Sequence of chain 1.A:
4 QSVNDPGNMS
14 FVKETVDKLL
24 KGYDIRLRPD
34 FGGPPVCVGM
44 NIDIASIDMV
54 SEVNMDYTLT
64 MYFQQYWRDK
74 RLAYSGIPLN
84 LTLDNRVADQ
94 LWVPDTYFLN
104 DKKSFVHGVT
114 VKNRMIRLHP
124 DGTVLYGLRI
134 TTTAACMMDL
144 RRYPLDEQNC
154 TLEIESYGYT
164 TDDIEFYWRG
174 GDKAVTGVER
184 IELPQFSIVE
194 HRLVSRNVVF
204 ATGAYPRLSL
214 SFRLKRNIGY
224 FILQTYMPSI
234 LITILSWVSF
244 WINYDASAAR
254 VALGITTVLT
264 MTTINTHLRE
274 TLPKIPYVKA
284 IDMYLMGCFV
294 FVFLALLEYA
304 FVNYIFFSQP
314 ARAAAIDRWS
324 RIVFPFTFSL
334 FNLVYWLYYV

Binding-site contacts:
Ligand atom C7 contacts residue ARG216 of chain 1.A at 4.0 Å.
Ligand atom C7 contacts residue SER214 of chain 1.A at 4.1 Å.
Ligand atom C8 contacts residue ARG199 of chain 1.A at 3.6 Å.
Ligand atom C5 contacts residue ASN152 of chain 1.A at 3.6 Å.
Ligand atom O7 contacts residue ARG199 of chain 1.A at 4.0 Å.
Ligand atom O3 contacts residue ARG195 of chain 1.A at 2.7 Å (salt-bridge).
Ligand atom O7 contacts residue GLU193 of chain 1.A at 4.3 Å.
Ligand atom O7 contacts residue ASN152 of chain 1.A at 3.3 Å (h-bond).
Ligand atom C1 contacts residue ASN152 of chain 1.A at 1.4 Å.
Ligand atom N2 contacts residue SER214 of chain 1.A at 3.3 Å.
Ligand atom C8 contacts residue PHE215 of chain 1.A at 4.1 Å (hydrophobic).
Ligand atom C8 contacts residue ARG195 of chain 1.A at 3.9 Å.
Ligand atom C7 contacts residue ARG199 of chain 1.A at 4.2 Å.
Ligand atom C3 contacts residue ASN152 of chain 1.A at 3.8 Å.
Ligand atom N2 contacts residue ASN152 of chain 1.A at 3.0 Å (h-bond).
Ligand atom C3 contacts residue ARG195 of chain 1.A at 3.9 Å.
Ligand atom O7 contacts residue SER212 of chain 1.A at 4.2 Å.
Ligand atom C4 contacts residue ASN152 of chain 1.A at 4.2 Å.
Ligand atom O3 contacts residue SER214 of chain 1.A at 4.4 Å.
Ligand atom O5 contacts residue ASN152 of chain 1.A at 2.3 Å (h-bond).
Ligand atom C7 contacts residue PHE215 of chain 1.A at 4.4 Å (hydrophobic).
Ligand atom O6 contacts residue ARG195 of chain 1.A at 3.3 Å.
Ligand atom C5 contacts residue VAL197 of chain 1.A at 4.4 Å (hydrophobic).
Ligand atom C1 contacts residue SER214 of chain 1.A at 3.9 Å.
Ligand atom C2 contacts residue SER214 of chain 1.A at 4.0 Å.
Ligand atom C8 contacts residue HIS194 of chain 1.A at 4.1 Å.
Ligand atom C8 contacts residue ARG216 of chain 1.A at 4.2 Å.
Ligand atom C6 contacts residue VAL197 of chain 1.A at 4.2 Å (hydrophobic).
Ligand atom O7 contacts residue ARG195 of chain 1.A at 4.0 Å.
Ligand atom C3 contacts residue SER214 of chain 1.A at 3.7 Å.
Ligand atom C7 contacts residue ARG195 of chain 1.A at 3.9 Å.
Ligand atom N2 contacts residue ARG195 of chain 1.A at 4.2 Å.
Ligand atom C2 contacts residue ASN152 of chain 1.A at 2.5 Å.
Ligand atom C2 contacts residue ARG195 of chain 1.A at 4.0 Å.
Ligand atom C7 contacts residue ASN152 of chain 1.A at 3.4 Å.
Ligand atom C8 contacts residue GLU193 of chain 1.A at 3.9 Å.
Ligand atom C2 contacts residue VAL197 of chain 1.A at 4.3 Å (hydrophobic).
Ligand atom O5 contacts residue VAL197 of chain 1.A at 3.9 Å.
Ligand atom O7 contacts residue ARG216 of chain 1.A at 3.1 Å.
Ligand atom C8 contacts residue SER214 of chain 1.A at 4.0 Å.

This protein binds this small molecule.
Small molecule (SMILES): CC(=O)N[C@H]1[C@H](O[C@H]2[C@H](O)[C@@H](NC(C)=O)CO[C@@H]2CO)O[C@H](CO)[C@@H](O[C@@H]2O[C@H](CO)[C@@H](O)[C@H](O)[C@@H]2O)[C@@H]1O